Binding-site contacts:
Ligand atom O1 contacts residue VAL90 of chain 1.A at 3.3 Å.
Ligand atom C21 contacts residue PHE177 of chain 1.A at 3.6 Å (hydrophobic).
Ligand atom C6 contacts residue ASP89 of chain 1.A at 3.7 Å.
Ligand atom N1 contacts residue ASP89 of chain 1.A at 2.6 Å (salt-bridge).
Ligand atom C9 contacts residue ASN336 of chain 1.A at 3.3 Å.
Ligand atom O1 contacts residue OLC1 of chain 1.N at 3.6 Å (h-bond).
Ligand atom C22 contacts residue SER176 of chain 1.A at 3.7 Å.
Ligand atom C21 contacts residue SER93 of chain 1.A at 3.7 Å.
Ligand atom C22 contacts residue THR94 of chain 1.A at 3.6 Å.
Ligand atom C5 contacts residue VAL339 of chain 1.A at 3.6 Å (hydrophobic).
Ligand atom C23 contacts residue SER93 of chain 1.A at 3.6 Å.
Ligand atom C13 contacts residue PHE312 of chain 1.A at 3.7 Å (hydrophobic).
Ligand atom C14 contacts residue LEU163 of chain 1.A at 3.4 Å (hydrophobic).
Ligand atom C19 contacts residue TRP309 of chain 1.A at 3.7 Å (hydrophobic).
Ligand atom C2 contacts residue TRP309 of chain 1.A at 3.6 Å (hydrophobic).
Ligand atom C7 contacts residue LEU162 of chain 1.A at 3.7 Å (hydrophobic).
Ligand atom N3 contacts residue LEU335 of chain 1.A at 3.4 Å.
Ligand atom C17 contacts residue LEU162 of chain 1.A at 3.5 Å (hydrophobic).
Ligand atom C10 contacts residue LEU335 of chain 1.A at 3.7 Å (hydrophobic).
Ligand atom C23 contacts residue THR94 of chain 1.A at 3.5 Å.
Ligand atom C19 contacts residue SER93 of chain 1.A at 3.3 Å.
Ligand atom F1 contacts residue PHE177 of chain 1.A at 3.1 Å.
Ligand atom C19 contacts residue PHE313 of chain 1.A at 3.5 Å (hydrophobic).
Ligand atom F1 contacts residue SER93 of chain 1.A at 3.7 Å.
Ligand atom C5 contacts residue ASP89 of chain 1.A at 3.3 Å.
Ligand atom C16 contacts residue PHE312 of chain 1.A at 3.6 Å (hydrophobic).
Ligand atom F1 contacts residue ILE97 of chain 1.A at 3.4 Å.
Ligand atom C18 contacts residue SER93 of chain 1.A at 3.3 Å.
Ligand atom C18 contacts residue PHE313 of chain 1.A at 3.5 Å (hydrophobic).
Ligand atom C4 contacts residue VAL339 of chain 1.A at 3.7 Å (hydrophobic).
Ligand atom C20 contacts residue PHE313 of chain 1.A at 3.6 Å (hydrophobic).
Ligand atom C20 contacts residue SER93 of chain 1.A at 3.7 Å.
Ligand atom C4 contacts residue ASP89 of chain 1.A at 3.3 Å.
Ligand atom C3 contacts residue PHE312 of chain 1.A at 3.6 Å (hydrophobic).
Ligand atom C10 contacts residue ASN336 of chain 1.A at 3.6 Å.
Ligand atom F1 contacts residue PHE305 of chain 1.A at 3.1 Å.
Ligand atom C16 contacts residue ASP89 of chain 1.A at 3.4 Å.
Ligand atom C5 contacts residue TYR343 of chain 1.A at 3.4 Å (hydrophobic).
Ligand atom C12 contacts residue ASN316 of chain 1.A at 3.4 Å.
Ligand atom C17 contacts residue PHE312 of chain 1.A at 3.7 Å (hydrophobic).

Sequence of chain 1.A:
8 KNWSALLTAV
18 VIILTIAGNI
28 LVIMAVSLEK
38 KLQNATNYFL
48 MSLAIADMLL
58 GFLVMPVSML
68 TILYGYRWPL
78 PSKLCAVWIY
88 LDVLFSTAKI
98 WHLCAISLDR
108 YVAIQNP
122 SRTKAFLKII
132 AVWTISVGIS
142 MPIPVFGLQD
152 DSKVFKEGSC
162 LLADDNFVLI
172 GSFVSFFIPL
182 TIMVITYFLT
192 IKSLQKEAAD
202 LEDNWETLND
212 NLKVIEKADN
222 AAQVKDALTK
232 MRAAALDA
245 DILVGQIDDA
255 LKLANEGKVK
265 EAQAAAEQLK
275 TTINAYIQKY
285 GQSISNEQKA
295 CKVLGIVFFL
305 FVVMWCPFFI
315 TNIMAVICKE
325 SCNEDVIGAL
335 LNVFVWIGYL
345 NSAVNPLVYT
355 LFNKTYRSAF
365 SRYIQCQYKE

This protein binds this small molecule.
Small molecule (SMILES): O=C(CCCN1CCN2c3cccc4[nH]cc(c34)C[C@@H]2C1)c1ccc(F)cc1